Binding-site contacts:
Ligand atom C8 contacts residue PHE184 of chain 1.B at 3.6 Å (hydrophobic).
Ligand atom C4 contacts residue THR183 of chain 1.B at 4.2 Å.
Ligand atom C2 contacts residue THR183 of chain 1.B at 4.0 Å.
Ligand atom C8 contacts residue THR183 of chain 1.B at 4.5 Å.
Ligand atom N2 contacts residue ASN181 of chain 1.B at 2.8 Å (h-bond).
Ligand atom C6 contacts residue GLN270 of chain 1.B at 3.8 Å.
Ligand atom C5 contacts residue GLN270 of chain 1.B at 4.3 Å.
Ligand atom C5 contacts residue THR183 of chain 1.B at 3.4 Å.
Ligand atom C1 contacts residue ASN181 of chain 1.B at 1.4 Å.
Ligand atom O7 contacts residue THR183 of chain 1.B at 4.0 Å.
Ligand atom O7 contacts residue ASN234 of chain 1.B at 3.7 Å.
Ligand atom C3 contacts residue THR183 of chain 1.B at 3.8 Å.
Ligand atom C8 contacts residue ASN181 of chain 1.B at 4.4 Å.
Ligand atom C6 contacts residue GLU271 of chain 1.B at 3.2 Å.
Ligand atom C1 contacts residue GLN270 of chain 1.B at 4.1 Å.
Ligand atom O4 contacts residue GLU294 of chain 1.B at 3.6 Å.
Ligand atom C8 contacts residue ASN234 of chain 1.B at 3.4 Å.
Ligand atom N2 contacts residue THR183 of chain 1.B at 4.1 Å.
Ligand atom C4 contacts residue GLU294 of chain 1.B at 4.2 Å.
Ligand atom C8 contacts residue TYR292 of chain 1.B at 3.5 Å (hydrophobic).
Ligand atom C2 contacts residue ASN181 of chain 1.B at 2.5 Å.
Ligand atom C5 contacts residue ASN181 of chain 1.B at 3.7 Å.
Ligand atom C6 contacts residue PHE184 of chain 1.B at 4.5 Å (hydrophobic).
Ligand atom C7 contacts residue ASN181 of chain 1.B at 3.4 Å.
Ligand atom C7 contacts residue THR183 of chain 1.B at 4.4 Å.
Ligand atom C3 contacts residue GLU294 of chain 1.B at 3.5 Å.
Ligand atom O6 contacts residue GLN270 of chain 1.B at 3.5 Å.
Ligand atom C1 contacts residue GLU271 of chain 1.B at 4.2 Å.
Ligand atom O5 contacts residue THR183 of chain 1.B at 3.7 Å.
Ligand atom O7 contacts residue ASN181 of chain 1.B at 3.8 Å.
Ligand atom C7 contacts residue ASN234 of chain 1.B at 4.0 Å.
Ligand atom O5 contacts residue GLN270 of chain 1.B at 3.4 Å.
Ligand atom N2 contacts residue GLU294 of chain 1.B at 4.5 Å.
Ligand atom O3 contacts residue GLU294 of chain 1.B at 3.8 Å.
Ligand atom O6 contacts residue GLU271 of chain 1.B at 2.6 Å (salt-bridge).
Ligand atom O5 contacts residue ASN181 of chain 1.B at 2.5 Å (h-bond).
Ligand atom C3 contacts residue ASN181 of chain 1.B at 3.8 Å.
Ligand atom C1 contacts residue THR183 of chain 1.B at 3.5 Å.
Ligand atom C4 contacts residue ASN181 of chain 1.B at 4.3 Å.
Ligand atom N2 contacts residue GLU271 of chain 1.B at 4.4 Å.

Sequence of chain 1.B:
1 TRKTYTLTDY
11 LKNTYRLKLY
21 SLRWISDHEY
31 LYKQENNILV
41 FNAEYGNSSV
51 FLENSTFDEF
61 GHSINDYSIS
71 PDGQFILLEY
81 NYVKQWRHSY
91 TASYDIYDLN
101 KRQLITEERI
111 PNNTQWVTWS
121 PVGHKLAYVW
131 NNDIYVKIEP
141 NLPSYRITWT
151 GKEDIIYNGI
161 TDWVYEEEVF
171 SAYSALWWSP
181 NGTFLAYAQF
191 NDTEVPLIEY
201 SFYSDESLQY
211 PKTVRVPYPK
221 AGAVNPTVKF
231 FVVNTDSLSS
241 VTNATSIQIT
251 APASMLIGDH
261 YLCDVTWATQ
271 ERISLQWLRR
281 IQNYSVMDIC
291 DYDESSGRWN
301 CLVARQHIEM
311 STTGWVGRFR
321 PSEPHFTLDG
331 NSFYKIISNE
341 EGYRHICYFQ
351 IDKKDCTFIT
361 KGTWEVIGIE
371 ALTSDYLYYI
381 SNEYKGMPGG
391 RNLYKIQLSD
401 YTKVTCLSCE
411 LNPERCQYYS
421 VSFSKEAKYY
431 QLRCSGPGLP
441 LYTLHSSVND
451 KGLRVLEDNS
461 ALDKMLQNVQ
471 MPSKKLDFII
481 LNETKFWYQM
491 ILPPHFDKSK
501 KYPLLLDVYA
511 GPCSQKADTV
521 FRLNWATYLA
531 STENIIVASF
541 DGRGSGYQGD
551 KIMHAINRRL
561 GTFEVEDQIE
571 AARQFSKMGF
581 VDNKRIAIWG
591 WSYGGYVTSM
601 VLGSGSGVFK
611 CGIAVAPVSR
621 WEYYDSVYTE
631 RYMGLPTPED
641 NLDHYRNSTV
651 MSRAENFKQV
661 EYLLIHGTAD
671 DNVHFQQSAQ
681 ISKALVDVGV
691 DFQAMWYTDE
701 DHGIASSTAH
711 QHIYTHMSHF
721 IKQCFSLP

This protein binds this small molecule.
Small molecule (SMILES): CC(=O)N[C@H]1[C@H](O[C@H]2[C@H](O)[C@@H](NC(C)=O)CO[C@@H]2CO)O[C@H](CO)[C@@H](O)[C@@H]1O